A small-molecule ligand and the protein it binds are described below.
Small molecule (SMILES): Nc1ccn([C@H]2C[C@H](O[P](=O)(O)OC[C@H]3O[C@@H](n4cnc5c(=O)nc(N)[nH]c54)C[C@@H]3O[P](=O)(O)OC[C@H]3O[C@@H](n4ccc(N)nc4=O)C[C@@H]3O[P](=O)(O)OC[C@H]3O[C@@H](n4cnc5c(=O)nc(N)[nH]c54)C[C@@H]3O[P](=O)(O)OC[C@H]3O[C@@H](n4ccc(N)nc4=O)C[C@@H]3O)[C@@H](CO[P](=O)(O)O[C@H]3C[C@H](n4cnc5c(=O)nc(N)[nH]c54)O[C@@H]3CO)O2)c(=O)n1

Binding-site contacts:
Ligand atom N1 contacts residue DC4 of chain 1.F at 3.1 Å (h-bond).
Ligand atom N2 contacts residue DC6 of chain 1.F at 2.8 Å (h-bond).
Ligand atom O6 contacts residue DC4 of chain 1.F at 3.2 Å (h-bond).
Ligand atom N1 contacts residue DC2 of chain 1.F at 2.7 Å (h-bond).
Ligand atom N2 contacts residue DG5 of chain 1.F at 3.3 Å (h-bond).
Ligand atom O6 contacts residue DC6 of chain 1.F at 3.0 Å (h-bond).
Ligand atom N2 contacts residue DG3 of chain 1.F at 3.5 Å.
Ligand atom N2 contacts residue DC2 of chain 1.F at 2.6 Å (h-bond).
Ligand atom C2 contacts residue DG1 of chain 1.F at 3.4 Å.
Ligand atom C2 contacts residue DG5 of chain 1.F at 3.2 Å.
Ligand atom OP2 contacts residue LYS282 of chain 1.B at 2.8 Å (salt-bridge).
Ligand atom N2 contacts residue DC4 of chain 1.F at 3.0 Å (h-bond).
Ligand atom OP1 contacts residue THR296 of chain 1.A at 2.5 Å (h-bond).
Ligand atom C4' contacts residue SER293 of chain 1.A at 3.2 Å.
Ligand atom N1 contacts residue DC6 of chain 1.F at 2.9 Å (h-bond).
Ligand atom O6 contacts residue DG3 of chain 1.F at 3.2 Å (h-bond).
Ligand atom N4 contacts residue DG1 of chain 1.F at 2.6 Å (h-bond).
Ligand atom N4 contacts residue DG3 of chain 1.F at 3.0 Å (h-bond).
Ligand atom C6 contacts residue DC2 of chain 1.F at 3.5 Å.
Ligand atom N4 contacts residue DG5 of chain 1.F at 3.1 Å (h-bond).
Ligand atom O2 contacts residue DG3 of chain 1.F at 2.8 Å (h-bond).
Ligand atom OP1 contacts residue LYS347 of chain 1.A at 2.8 Å (salt-bridge).
Ligand atom O4' contacts residue SER293 of chain 1.A at 3.4 Å (h-bond).
Ligand atom OP1 contacts residue ARG322 of chain 1.A at 3.5 Å (salt-bridge).
Ligand atom C5' contacts residue THR289 of chain 1.A at 3.1 Å.
Ligand atom O2 contacts residue DG5 of chain 1.F at 2.7 Å (h-bond).
Ligand atom OP1 contacts residue THR289 of chain 1.A at 3.0 Å (h-bond).
Ligand atom OP1 contacts residue THR296 of chain 1.A at 3.4 Å (h-bond).
Ligand atom N4 contacts residue DC2 of chain 1.F at 3.2 Å (h-bond).
Ligand atom O2 contacts residue DG1 of chain 1.F at 2.7 Å (h-bond).
Ligand atom N3 contacts residue DG1 of chain 1.F at 2.6 Å (h-bond).
Ligand atom O6 contacts residue DG5 of chain 1.F at 2.9 Å (h-bond).
Ligand atom C4 contacts residue DG1 of chain 1.F at 3.4 Å.
Ligand atom OP1 contacts residue ASN300 of chain 1.A at 2.9 Å (h-bond).
Ligand atom C5' contacts residue SER293 of chain 1.A at 3.2 Å.
Ligand atom N3 contacts residue DG5 of chain 1.F at 2.9 Å (h-bond).
Ligand atom N3 contacts residue DG3 of chain 1.F at 2.9 Å (h-bond).
Ligand atom O3' contacts residue THR296 of chain 1.A at 3.4 Å.
Ligand atom O6 contacts residue DC2 of chain 1.F at 2.7 Å (h-bond).
Ligand atom OP2 contacts residue ASN315 of chain 1.A at 2.9 Å (h-bond).

Sequence of chain 1.A:
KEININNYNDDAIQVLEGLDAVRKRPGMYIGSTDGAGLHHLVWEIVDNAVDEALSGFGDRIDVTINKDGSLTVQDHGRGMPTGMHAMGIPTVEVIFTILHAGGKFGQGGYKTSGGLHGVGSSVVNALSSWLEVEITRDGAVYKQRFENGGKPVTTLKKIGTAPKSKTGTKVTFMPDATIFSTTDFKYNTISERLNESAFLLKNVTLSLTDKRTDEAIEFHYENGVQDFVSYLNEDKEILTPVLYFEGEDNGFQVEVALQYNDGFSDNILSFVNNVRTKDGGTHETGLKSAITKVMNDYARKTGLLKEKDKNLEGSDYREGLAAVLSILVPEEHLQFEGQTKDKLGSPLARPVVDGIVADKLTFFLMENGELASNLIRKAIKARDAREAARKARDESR

Sequence of chain 1.B:
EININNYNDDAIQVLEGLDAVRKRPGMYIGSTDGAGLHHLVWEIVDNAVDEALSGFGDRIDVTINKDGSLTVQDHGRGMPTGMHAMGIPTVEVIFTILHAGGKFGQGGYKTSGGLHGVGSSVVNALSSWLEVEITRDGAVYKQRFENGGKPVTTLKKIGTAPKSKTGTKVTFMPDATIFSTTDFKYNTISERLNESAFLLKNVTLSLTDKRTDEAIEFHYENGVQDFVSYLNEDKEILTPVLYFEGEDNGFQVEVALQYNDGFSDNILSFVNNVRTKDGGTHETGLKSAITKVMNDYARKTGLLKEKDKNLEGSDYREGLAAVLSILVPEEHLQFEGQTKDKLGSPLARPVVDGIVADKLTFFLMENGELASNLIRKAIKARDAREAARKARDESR